Sequence of chain 1.D:
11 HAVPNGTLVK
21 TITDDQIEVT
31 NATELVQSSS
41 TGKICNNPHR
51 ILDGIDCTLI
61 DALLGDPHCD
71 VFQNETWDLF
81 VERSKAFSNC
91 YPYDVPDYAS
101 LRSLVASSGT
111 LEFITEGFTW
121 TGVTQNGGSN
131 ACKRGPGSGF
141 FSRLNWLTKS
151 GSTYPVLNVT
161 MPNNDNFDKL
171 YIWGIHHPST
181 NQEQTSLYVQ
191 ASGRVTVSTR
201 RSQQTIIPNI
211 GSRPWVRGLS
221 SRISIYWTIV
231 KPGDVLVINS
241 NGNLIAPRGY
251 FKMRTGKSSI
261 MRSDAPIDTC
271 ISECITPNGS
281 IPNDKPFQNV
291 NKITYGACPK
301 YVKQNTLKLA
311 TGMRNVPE

Binding-site contacts:
Ligand atom C7 contacts residue ASN31 of chain 1.D at 3.9 Å.
Ligand atom C5 contacts residue ASN31 of chain 1.D at 3.7 Å.
Ligand atom O5 contacts residue ASN31 of chain 1.D at 2.4 Å (h-bond).
Ligand atom O6 contacts residue THR33 of chain 1.D at 2.6 Å (h-bond).
Ligand atom C4 contacts residue ASN31 of chain 1.D at 4.2 Å.
Ligand atom O7 contacts residue ASN31 of chain 1.D at 4.3 Å.
Ligand atom C6 contacts residue THR33 of chain 1.D at 4.1 Å.
Ligand atom N2 contacts residue ASN31 of chain 1.D at 2.9 Å (h-bond).
Ligand atom C1 contacts residue ASN31 of chain 1.D at 1.4 Å.
Ligand atom O6 contacts residue ALA32 of chain 1.D at 4.2 Å.
Ligand atom C1 contacts residue THR311 of chain 1.D at 4.2 Å.
Ligand atom O5 contacts residue ALA32 of chain 1.D at 4.5 Å.
Ligand atom C3 contacts residue ASN31 of chain 1.D at 3.8 Å.
Ligand atom O5 contacts residue THR311 of chain 1.D at 3.9 Å.
Ligand atom C2 contacts residue ASN31 of chain 1.D at 2.5 Å.
Ligand atom O6 contacts residue THR311 of chain 1.D at 4.3 Å.

This protein binds this small molecule.
Small molecule (SMILES): CC(=O)N[C@@H]1[C@@H](O)[C@H](O)[C@@H](CO)O[C@H]1O